Sequence of chain 1.D:
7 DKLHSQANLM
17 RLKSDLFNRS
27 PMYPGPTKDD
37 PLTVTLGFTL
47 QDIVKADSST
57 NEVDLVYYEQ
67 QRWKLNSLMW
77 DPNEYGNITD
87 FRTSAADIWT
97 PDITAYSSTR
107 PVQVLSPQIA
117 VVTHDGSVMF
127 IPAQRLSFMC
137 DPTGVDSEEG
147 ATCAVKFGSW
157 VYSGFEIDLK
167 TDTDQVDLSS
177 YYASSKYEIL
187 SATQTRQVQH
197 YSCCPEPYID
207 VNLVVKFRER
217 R

Binding-site contacts:
Ligand atom O66 contacts residue THR45 of chain 1.C at 3.9 Å.
Ligand atom C80 contacts residue TYR204 of chain 1.D at 3.3 Å (hydrophobic).
Ligand atom C22 contacts residue TYR204 of chain 1.D at 3.8 Å (hydrophobic).
Ligand atom C35 contacts residue TRP156 of chain 1.D at 3.5 Å (hydrophobic).
Ligand atom C43 contacts residue TYR204 of chain 1.D at 3.9 Å (hydrophobic).
Ligand atom C8 contacts residue TYR64 of chain 1.C at 3.7 Å (hydrophobic).
Ligand atom C12 contacts residue TYR64 of chain 1.C at 4.0 Å (hydrophobic).
Ligand atom C49 contacts residue VAL157 of chain 1.D at 3.7 Å (hydrophobic).
Ligand atom C22 contacts residue TYR197 of chain 1.D at 3.6 Å (hydrophobic).
Ligand atom C33 contacts residue TRP156 of chain 1.D at 3.6 Å (hydrophobic).
Ligand atom C2 contacts residue SER176 of chain 1.C at 3.9 Å.
Ligand atom C9 contacts residue TYR64 of chain 1.C at 3.5 Å (hydrophobic).
Ligand atom C60 contacts residue TYR204 of chain 1.D at 3.7 Å (hydrophobic).
Ligand atom C30 contacts residue TRP156 of chain 1.D at 3.2 Å (hydrophobic).
Ligand atom C36 contacts residue TRP156 of chain 1.D at 3.8 Å (hydrophobic).
Ligand atom C6 contacts residue TYR204 of chain 1.D at 3.6 Å (hydrophobic).
Ligand atom O44 contacts residue TYR204 of chain 1.D at 3.4 Å (h-bond).
Ligand atom C67 contacts residue TYR64 of chain 1.C at 3.9 Å (hydrophobic).
Ligand atom C34 contacts residue TRP156 of chain 1.D at 3.5 Å (hydrophobic).
Ligand atom C13 contacts residue TYR64 of chain 1.C at 3.7 Å (hydrophobic).
Ligand atom C38 contacts residue VAL157 of chain 1.D at 3.9 Å (hydrophobic).
Ligand atom C10 contacts residue TYR64 of chain 1.C at 4.0 Å (hydrophobic).
Ligand atom C6 contacts residue TRP156 of chain 1.D at 3.7 Å (hydrophobic).
Ligand atom C37 contacts residue ILE127 of chain 1.C at 3.9 Å (hydrophobic).
Ligand atom C64 contacts residue ILE127 of chain 1.C at 3.9 Å (hydrophobic).
Ligand atom C38 contacts residue TRP156 of chain 1.D at 3.8 Å (hydrophobic).
Ligand atom C53 contacts residue ARG88 of chain 1.C at 3.7 Å.
Ligand atom C36 contacts residue ILE127 of chain 1.C at 3.7 Å (hydrophobic).
Ligand atom C23 contacts residue TYR204 of chain 1.D at 3.8 Å (hydrophobic).
Ligand atom C30 contacts residue TYR102 of chain 1.D at 3.5 Å (hydrophobic).
Ligand atom C9 contacts residue TYR102 of chain 1.D at 3.6 Å (hydrophobic).
Ligand atom C51 contacts residue TYR204 of chain 1.D at 3.7 Å (hydrophobic).
Ligand atom C67 contacts residue THR45 of chain 1.C at 3.3 Å.
Ligand atom C30 contacts residue SER155 of chain 1.D at 3.2 Å.
Ligand atom N31 contacts residue TRP156 of chain 1.D at 2.9 Å (h-bond).
Ligand atom C10 contacts residue TRP156 of chain 1.D at 3.7 Å (hydrophobic).
Ligand atom C50 contacts residue VAL157 of chain 1.D at 3.5 Å (hydrophobic).
Ligand atom O52 contacts residue TYR204 of chain 1.D at 2.6 Å (h-bond).
Ligand atom O1 contacts residue SER176 of chain 1.C at 2.9 Å (h-bond).
Ligand atom O66 contacts residue ASP173 of chain 1.C at 3.5 Å (salt-bridge).

The small molecule below binds the protein below.
Small molecule (SMILES): C=C1CCCC2=NC[C@H](C)[C@@H](C)C[C@@]23CCC(C(=O)O)=C[C@@H]3[C@@H]2O[C@]3(C[C@H]4CCC[C@@]5(CC[C@@]6(O[C@@H](CC[C@@]6(C)O)C1)O5)O4)C[C@@H](C)[C@@H](O)[C@H]2O3

Sequence of chain 1.C:
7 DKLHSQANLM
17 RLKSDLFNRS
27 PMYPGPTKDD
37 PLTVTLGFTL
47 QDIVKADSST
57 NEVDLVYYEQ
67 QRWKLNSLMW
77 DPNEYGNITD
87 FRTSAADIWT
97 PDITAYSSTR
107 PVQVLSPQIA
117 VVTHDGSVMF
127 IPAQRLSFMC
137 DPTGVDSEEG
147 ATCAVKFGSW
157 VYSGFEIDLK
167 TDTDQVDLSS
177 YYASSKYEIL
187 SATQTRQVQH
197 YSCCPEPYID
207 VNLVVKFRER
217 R